The protein below binds the small molecule below.
Small molecule (SMILES): C/C=C(\C)CC/C=C(\C)CC/C=C(\C)CCC=C(C)C

Binding-site contacts:
Ligand atom C14 contacts residue ILE10 of chain 1.Q at 3.5 Å (hydrophobic).
Ligand atom C17 contacts residue TYR126 of chain 1.J at 4.0 Å (hydrophobic).
Ligand atom C1 contacts residue ASP269 of chain 1.J at 3.5 Å.
Ligand atom C20 contacts residue THR49 of chain 1.J at 3.9 Å.
Ligand atom C16 contacts residue TYR176 of chain 1.J at 4.0 Å (hydrophobic).
Ligand atom C19 contacts residue TYR126 of chain 1.J at 3.7 Å (hydrophobic).
Ligand atom C20 contacts residue ILE10 of chain 1.Q at 3.8 Å (hydrophobic).
Ligand atom C2 contacts residue CYS8 of chain 1.Q at 2.7 Å (hydrophobic).
Ligand atom C5 contacts residue ILE10 of chain 1.Q at 3.6 Å (hydrophobic).
Ligand atom C13 contacts residue ARG173 of chain 1.J at 3.9 Å.
Ligand atom C3 contacts residue TYR272 of chain 1.J at 3.8 Å (hydrophobic).
Ligand atom C7 contacts residue GLY221 of chain 1.J at 4.0 Å.
Ligand atom C6 contacts residue HIS219 of chain 1.J at 3.8 Å.
Ligand atom C2 contacts residue TYR272 of chain 1.J at 3.7 Å (hydrophobic).
Ligand atom C3 contacts residue CYS8 of chain 1.Q at 3.4 Å (hydrophobic).
Ligand atom C2 contacts residue ZN1 of chain 1.KA at 3.5 Å.
Ligand atom C9 contacts residue GLN212 of chain 1.J at 3.9 Å.
Ligand atom C4 contacts residue CYS8 of chain 1.Q at 3.8 Å (hydrophobic).
Ligand atom C16 contacts residue TYR126 of chain 1.J at 3.9 Å (hydrophobic).
Ligand atom C1 contacts residue SO41 of chain 1.MA at 3.4 Å.
Ligand atom C12 contacts residue ARG173 of chain 1.J at 4.0 Å.
Ligand atom C1 contacts residue ZN1 of chain 1.KA at 3.1 Å.
Ligand atom C1 contacts residue CYS8 of chain 1.Q at 1.8 Å (hydrophobic).
Ligand atom C14 contacts residue ARG173 of chain 1.J at 3.7 Å.
Ligand atom C2 contacts residue SO41 of chain 1.MA at 4.0 Å.
Ligand atom C20 contacts residue THR127 of chain 1.J at 3.9 Å.
Ligand atom C4 contacts residue VAL9 of chain 1.Q at 4.0 Å (hydrophobic).
Ligand atom C11 contacts residue ARG173 of chain 1.J at 3.6 Å.
Ligand atom C2 contacts residue CYS271 of chain 1.J at 3.9 Å (hydrophobic).
Ligand atom C4 contacts residue MES1 of chain 1.JA at 4.0 Å.
Ligand atom C15 contacts residue ARG173 of chain 1.J at 3.9 Å.
Ligand atom C6 contacts residue TYR272 of chain 1.J at 3.6 Å (hydrophobic).
Ligand atom C15 contacts residue CYS177 of chain 1.J at 3.9 Å (hydrophobic).
Ligand atom C18 contacts residue TYR126 of chain 1.J at 3.9 Å (hydrophobic).
Ligand atom C9 contacts residue MES1 of chain 1.JA at 3.8 Å.
Ligand atom C7 contacts residue TRP275 of chain 1.J at 3.6 Å (hydrophobic).
Ligand atom C12 contacts residue TRP275 of chain 1.J at 4.0 Å (hydrophobic).
Ligand atom C10 contacts residue TRP275 of chain 1.J at 3.7 Å (hydrophobic).
Ligand atom C15 contacts residue TYR176 of chain 1.J at 3.9 Å (hydrophobic).
Ligand atom C12 contacts residue CYS225 of chain 1.J at 3.9 Å (hydrophobic).

Sequence of chain 1.Q:
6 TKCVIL

Sequence of chain 1.J:
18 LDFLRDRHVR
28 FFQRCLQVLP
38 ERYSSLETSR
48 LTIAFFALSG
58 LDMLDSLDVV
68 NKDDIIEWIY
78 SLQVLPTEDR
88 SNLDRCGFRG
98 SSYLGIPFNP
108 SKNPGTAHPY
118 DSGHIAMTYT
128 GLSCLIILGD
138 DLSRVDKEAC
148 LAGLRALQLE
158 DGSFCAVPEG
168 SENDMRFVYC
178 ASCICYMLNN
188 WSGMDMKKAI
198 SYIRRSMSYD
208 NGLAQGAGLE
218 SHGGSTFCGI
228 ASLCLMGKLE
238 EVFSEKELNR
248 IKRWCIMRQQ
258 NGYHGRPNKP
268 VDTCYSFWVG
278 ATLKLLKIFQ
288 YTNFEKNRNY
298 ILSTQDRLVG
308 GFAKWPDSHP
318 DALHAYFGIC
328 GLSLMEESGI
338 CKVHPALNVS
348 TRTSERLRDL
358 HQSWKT